The protein below binds the small molecule below.
Small molecule (SMILES): CC(=O)N[C@@H]1[C@@H](O)[C@H](O)[C@@H](CO)O[C@H]1O

Binding-site contacts:
Ligand atom O6 contacts residue SER213 of chain 2.A at 4.0 Å.
Ligand atom O5 contacts residue ASN60 of chain 2.A at 2.5 Å (h-bond).
Ligand atom O7 contacts residue SO41 of chain 2.T at 3.2 Å (h-bond).
Ligand atom C1 contacts residue ASN60 of chain 2.A at 1.5 Å.
Ligand atom O6 contacts residue TYR58 of chain 2.A at 3.7 Å.
Ligand atom C4 contacts residue ASN60 of chain 2.A at 4.3 Å.
Ligand atom O4 contacts residue SER213 of chain 2.A at 4.1 Å.
Ligand atom C7 contacts residue ASN60 of chain 2.A at 3.7 Å.
Ligand atom C5 contacts residue SER213 of chain 2.A at 4.2 Å.
Ligand atom C2 contacts residue ASN60 of chain 2.A at 2.7 Å.
Ligand atom N2 contacts residue ASN60 of chain 2.A at 2.9 Å (h-bond).
Ligand atom C6 contacts residue SER213 of chain 2.A at 4.2 Å.
Ligand atom C1 contacts residue SO41 of chain 2.T at 4.0 Å.
Ligand atom C3 contacts residue ASN60 of chain 2.A at 3.9 Å.
Ligand atom O7 contacts residue ASN60 of chain 2.A at 4.1 Å.
Ligand atom N2 contacts residue SO41 of chain 2.T at 3.9 Å.
Ligand atom C7 contacts residue SO41 of chain 2.T at 3.6 Å.
Ligand atom C5 contacts residue ASN60 of chain 2.A at 3.7 Å.
Ligand atom C2 contacts residue SO41 of chain 2.T at 4.1 Å.

Sequence of chain 2.A:
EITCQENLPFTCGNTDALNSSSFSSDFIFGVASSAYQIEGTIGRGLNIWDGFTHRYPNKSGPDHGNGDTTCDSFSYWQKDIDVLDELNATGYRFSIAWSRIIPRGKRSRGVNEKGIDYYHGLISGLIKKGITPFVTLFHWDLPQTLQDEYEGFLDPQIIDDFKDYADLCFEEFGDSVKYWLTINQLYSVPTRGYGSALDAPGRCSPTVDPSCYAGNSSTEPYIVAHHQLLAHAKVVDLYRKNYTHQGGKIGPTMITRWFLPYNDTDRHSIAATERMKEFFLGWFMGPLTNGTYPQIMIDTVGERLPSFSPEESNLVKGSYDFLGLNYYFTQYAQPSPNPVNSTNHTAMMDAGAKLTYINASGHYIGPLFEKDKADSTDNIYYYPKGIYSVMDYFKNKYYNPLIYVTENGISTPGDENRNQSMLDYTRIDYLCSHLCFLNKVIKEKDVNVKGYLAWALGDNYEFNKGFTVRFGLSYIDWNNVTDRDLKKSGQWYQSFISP